This protein binds this small molecule.
Small molecule (SMILES): Nc1ccn([C@@H]2O[C@H](CO[P](=O)(O)O[C@H]3[C@@H](O)[C@H](n4ccc(N)nc4=O)O[C@@H]3CO[P](=O)(O)O[C@H]3[C@@H](O)[C@H](n4cnc5c(N)ncnc54)O[C@@H]3CO[P](=O)(O)O[C@H]3[C@@H](O)[C@H](n4ccc(N)nc4=O)O[C@@H]3CO[P](=O)(O)O[C@H]3[C@@H](O)[C@H](n4ccc(=O)[nH]c4=O)O[C@@H]3CO[P](=O)(O)O[C@H]3[C@@H](O)[C@H](n4cnc5c(N)ncnc54)O[C@@H]3CO[P](=O)(O)O[C@H]3[C@@H](O)[C@H](n4cnc5c(=O)nc(N)[nH]c54)O[C@@H]3CO[P](=O)(O)O[C@H]3[C@@H](O)[C@H](n4cnc5c(=O)nc(N)[nH]c54)O[C@@H]3CO)[C@@H](O)[C@H]2O)c(=O)n1

Binding-site contacts:
Ligand atom C5' contacts residue TYR85 of chain 2.C at 3.1 Å (hydrophobic).
Ligand atom N3 contacts residue TYR85 of chain 2.C at 3.6 Å.
Ligand atom C2 contacts residue SER47 of chain 2.C at 3.0 Å.
Ligand atom C4 contacts residue TYR85 of chain 2.C at 3.5 Å (hydrophobic).
Ligand atom C6 contacts residue THR45 of chain 2.C at 3.5 Å.
Ligand atom C8 contacts residue THR45 of chain 2.C at 3.8 Å.
Ligand atom N1 contacts residue THR59 of chain 2.C at 3.6 Å.
Ligand atom C2' contacts residue GLU63 of chain 2.C at 3.5 Å.
Ligand atom N9 contacts residue LYS61 of chain 2.C at 3.7 Å.
Ligand atom O2' contacts residue TYR85 of chain 2.C at 3.5 Å.
Ligand atom N7 contacts residue THR45 of chain 2.C at 2.6 Å (h-bond).
Ligand atom C2 contacts residue TYR85 of chain 2.C at 3.7 Å (hydrophobic).
Ligand atom N4 contacts residue TYR85 of chain 2.C at 3.8 Å.
Ligand atom C4' contacts residue TYR85 of chain 2.C at 3.3 Å (hydrophobic).
Ligand atom O3' contacts residue TYR85 of chain 2.C at 3.6 Å.
Ligand atom O2' contacts residue GLU63 of chain 2.C at 3.0 Å (salt-bridge).
Ligand atom C6 contacts residue TYR85 of chain 2.C at 3.5 Å (hydrophobic).
Ligand atom C6 contacts residue SER47 of chain 2.C at 3.8 Å.
Ligand atom O4' contacts residue LYS61 of chain 2.C at 3.1 Å (salt-bridge).
Ligand atom N1 contacts residue SER47 of chain 2.C at 2.7 Å (h-bond).
Ligand atom OP2 contacts residue TYR85 of chain 2.C at 2.5 Å (h-bond).
Ligand atom C5 contacts residue VAL29 of chain 2.C at 3.7 Å (hydrophobic).
Ligand atom N6 contacts residue THR45 of chain 2.C at 2.9 Å (h-bond).
Ligand atom OP2 contacts residue LYS43 of chain 2.C at 3.2 Å (salt-bridge).
Ligand atom C6 contacts residue VAL29 of chain 2.C at 3.9 Å (hydrophobic).
Ligand atom N6 contacts residue CYS46 of chain 2.C at 3.4 Å (h-bond).
Ligand atom C5 contacts residue THR45 of chain 2.C at 3.3 Å.
Ligand atom C5 contacts residue TYR85 of chain 2.C at 3.5 Å (hydrophobic).
Ligand atom C6 contacts residue THR59 of chain 2.C at 3.7 Å.
Ligand atom OP2 contacts residue TYR85 of chain 2.C at 3.9 Å.
Ligand atom O5' contacts residue TYR85 of chain 2.C at 3.9 Å.
Ligand atom N1 contacts residue TYR85 of chain 2.C at 3.6 Å.
Ligand atom N6 contacts residue THR59 of chain 2.C at 2.9 Å (h-bond).
Ligand atom P contacts residue TYR85 of chain 2.C at 3.5 Å.
Ligand atom C3' contacts residue TYR85 of chain 2.C at 3.3 Å (hydrophobic).
Ligand atom N7 contacts residue LYS61 of chain 2.C at 3.6 Å.
Ligand atom C3' contacts residue GLU63 of chain 2.C at 3.8 Å.
Ligand atom O2 contacts residue ASN87 of chain 2.C at 3.2 Å (h-bond).
Ligand atom C2' contacts residue TYR85 of chain 2.C at 3.4 Å (hydrophobic).
Ligand atom C4 contacts residue LYS61 of chain 2.C at 3.9 Å.

Sequence of chain 2.C:
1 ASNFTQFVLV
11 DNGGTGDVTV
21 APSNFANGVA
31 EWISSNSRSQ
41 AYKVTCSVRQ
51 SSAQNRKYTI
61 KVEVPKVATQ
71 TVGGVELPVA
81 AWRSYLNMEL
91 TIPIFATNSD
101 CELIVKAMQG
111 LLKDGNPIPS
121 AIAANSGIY